Binding-site contacts:
Ligand atom C8 contacts residue ASN284 of chain 1.A at 3.8 Å.
Ligand atom O6 contacts residue ASN484 of chain 1.A at 2.9 Å (h-bond).
Ligand atom O5 contacts residue LEU136 of chain 1.A at 3.5 Å (h-bond).
Ligand atom C7 contacts residue ASN284 of chain 1.A at 3.4 Å.
Ligand atom C6 contacts residue HIS377 of chain 1.A at 3.6 Å.
Ligand atom C3 contacts residue GLU672 of chain 1.A at 3.4 Å.
Ligand atom C5 contacts residue GLY135 of chain 1.A at 3.7 Å.
Ligand atom C3 contacts residue GLY675 of chain 1.A at 3.8 Å.
Ligand atom O3 contacts residue ALA673 of chain 1.A at 3.5 Å (h-bond).
Ligand atom O2 contacts residue ASN284 of chain 1.A at 3.5 Å (h-bond).
Ligand atom O6 contacts residue VAL455 of chain 1.A at 3.8 Å.
Ligand atom O3 contacts residue SER674 of chain 1.A at 3.1 Å (h-bond).
Ligand atom O4 contacts residue SER674 of chain 1.A at 3.6 Å.
Ligand atom O5 contacts residue HIS377 of chain 1.A at 3.7 Å.
Ligand atom C9 contacts residue ASP339 of chain 1.A at 3.1 Å.
Ligand atom O3 contacts residue GLU672 of chain 1.A at 2.8 Å (salt-bridge).
Ligand atom O7 contacts residue LEU136 of chain 1.A at 3.2 Å (h-bond).
Ligand atom O4 contacts residue THR676 of chain 1.A at 3.9 Å.
Ligand atom O3 contacts residue GLY675 of chain 1.A at 3.1 Å (h-bond).
Ligand atom O6 contacts residue HIS377 of chain 1.A at 2.7 Å (h-bond).
Ligand atom C2 contacts residue HIS377 of chain 1.A at 3.5 Å.
Ligand atom N1 contacts residue HIS377 of chain 1.A at 3.8 Å.
Ligand atom O8 contacts residue ASN284 of chain 1.A at 3.3 Å (h-bond).
Ligand atom N2 contacts residue ASN284 of chain 1.A at 3.4 Å (h-bond).
Ligand atom C6 contacts residue ASN484 of chain 1.A at 3.2 Å.
Ligand atom C4 contacts residue GLY675 of chain 1.A at 3.7 Å.
Ligand atom C7 contacts residue LEU136 of chain 1.A at 3.5 Å (hydrophobic).
Ligand atom O8 contacts residue THR378 of chain 1.A at 3.5 Å.
Ligand atom O7 contacts residue ASN284 of chain 1.A at 3.8 Å.
Ligand atom N1 contacts residue ASN284 of chain 1.A at 3.6 Å (h-bond).
Ligand atom O8 contacts residue HIS377 of chain 1.A at 3.5 Å.
Ligand atom O7 contacts residue ASP283 of chain 1.A at 3.6 Å (salt-bridge).
Ligand atom O2 contacts residue TYR573 of chain 1.A at 3.0 Å (h-bond).
Ligand atom O4 contacts residue ASN484 of chain 1.A at 3.5 Å (h-bond).
Ligand atom O2 contacts residue GLU672 of chain 1.A at 3.1 Å (salt-bridge).
Ligand atom C6 contacts residue GLY135 of chain 1.A at 3.7 Å.
Ligand atom O4 contacts residue GLY675 of chain 1.A at 2.7 Å (h-bond).
Ligand atom C2 contacts residue GLU672 of chain 1.A at 3.8 Å.
Ligand atom C8 contacts residue ASP339 of chain 1.A at 3.9 Å.
Ligand atom C5 contacts residue LEU136 of chain 1.A at 3.7 Å (hydrophobic).

The small molecule below binds the protein below.
Small molecule (SMILES): CC(=O)NC(=O)N[C@@H]1O[C@H](CO)[C@@H](O)[C@H](O)[C@H]1O

Sequence of chain 1.A:
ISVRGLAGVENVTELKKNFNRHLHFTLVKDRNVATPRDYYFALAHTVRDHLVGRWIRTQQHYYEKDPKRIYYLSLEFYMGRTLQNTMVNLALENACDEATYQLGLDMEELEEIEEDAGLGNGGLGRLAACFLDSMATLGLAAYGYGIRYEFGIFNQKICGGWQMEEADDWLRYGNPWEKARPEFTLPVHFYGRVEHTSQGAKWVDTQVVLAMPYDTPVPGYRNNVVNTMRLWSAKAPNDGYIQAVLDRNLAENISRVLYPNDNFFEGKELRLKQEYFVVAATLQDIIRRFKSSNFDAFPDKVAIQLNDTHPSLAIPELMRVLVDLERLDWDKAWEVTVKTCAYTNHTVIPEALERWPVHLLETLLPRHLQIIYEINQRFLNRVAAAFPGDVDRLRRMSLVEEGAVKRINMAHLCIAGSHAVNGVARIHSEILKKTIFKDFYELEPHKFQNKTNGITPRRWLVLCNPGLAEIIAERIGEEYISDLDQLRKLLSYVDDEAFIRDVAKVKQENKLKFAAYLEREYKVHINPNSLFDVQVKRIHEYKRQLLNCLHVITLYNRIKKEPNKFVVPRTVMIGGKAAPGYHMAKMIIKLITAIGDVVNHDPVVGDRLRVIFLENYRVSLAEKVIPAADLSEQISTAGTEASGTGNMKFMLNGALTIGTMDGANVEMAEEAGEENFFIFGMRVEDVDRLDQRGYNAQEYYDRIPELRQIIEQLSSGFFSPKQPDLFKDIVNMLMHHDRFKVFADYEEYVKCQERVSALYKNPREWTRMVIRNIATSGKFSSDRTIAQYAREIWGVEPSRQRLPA